Sequence of chain 57.A:
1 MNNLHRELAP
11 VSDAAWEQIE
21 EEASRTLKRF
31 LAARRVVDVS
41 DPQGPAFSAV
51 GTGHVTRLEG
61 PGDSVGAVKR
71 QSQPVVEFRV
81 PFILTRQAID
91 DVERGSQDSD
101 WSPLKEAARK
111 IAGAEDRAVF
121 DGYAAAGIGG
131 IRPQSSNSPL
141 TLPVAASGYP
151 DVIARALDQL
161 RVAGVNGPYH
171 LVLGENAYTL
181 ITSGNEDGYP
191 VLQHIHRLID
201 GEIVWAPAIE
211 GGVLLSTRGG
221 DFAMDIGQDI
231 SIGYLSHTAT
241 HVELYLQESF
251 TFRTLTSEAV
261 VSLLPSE

The protein below binds the small molecule below.
Small molecule (SMILES): CC[C@H](C)[C@H](NC(=O)[C@H](CC(N)=O)NC(=O)[C@H](CC(C)C)NC(=O)[C@H](CO)NC(=O)CNC(=O)[C@@H](N)CO)C(=O)NCC(=O)N[C@@H](CO)C(=O)N[C@@H](CC(C)C)C(=O)N[C@H](C=O)CCCCN

Binding-site contacts:
Ligand atom N contacts residue ARG34 of chain 57.A at 3.9 Å.
Ligand atom OG contacts residue ARG34 of chain 57.A at 3.7 Å.
Ligand atom C contacts residue ARG34 of chain 57.A at 3.7 Å.
Ligand atom N contacts residue ASP229 of chain 57.A at 2.8 Å (salt-bridge).
Ligand atom O contacts residue ARG34 of chain 57.A at 2.8 Å (salt-bridge).
Ligand atom O contacts residue ARG6 of chain 57.A at 3.4 Å (salt-bridge).
Ligand atom NZ contacts residue THR217 of chain 57.A at 3.8 Å.
Ligand atom CE contacts residue ARG35 of chain 57.A at 3.8 Å.
Ligand atom CD1 contacts residue LEU27 of chain 57.A at 3.6 Å (hydrophobic).
Ligand atom CB contacts residue ILE230 of chain 57.A at 3.6 Å (hydrophobic).
Ligand atom N contacts residue ILE230 of chain 57.A at 3.1 Å (h-bond).
Ligand atom CB contacts residue VAL39 of chain 57.A at 3.8 Å (hydrophobic).
Ligand atom N contacts residue ASP229 of chain 57.A at 3.2 Å (salt-bridge).
Ligand atom C contacts residue SER231 of chain 57.A at 3.8 Å.
Ligand atom OG contacts residue ASP229 of chain 57.A at 3.6 Å.
Ligand atom CA contacts residue ARG6 of chain 57.A at 3.7 Å.
Ligand atom O contacts residue ILE232 of chain 57.A at 3.6 Å (h-bond).
Ligand atom C contacts residue ASP229 of chain 57.A at 3.8 Å.
Ligand atom CA contacts residue ASP229 of chain 57.A at 3.6 Å.
Ligand atom O contacts residue SER231 of chain 57.A at 3.2 Å.
Ligand atom CD2 contacts residue GLU20 of chain 57.A at 3.6 Å.
Ligand atom N contacts residue ARG34 of chain 57.A at 3.7 Å.
Ligand atom CA contacts residue ARG35 of chain 57.A at 3.8 Å.
Ligand atom CA contacts residue ASP229 of chain 57.A at 3.8 Å.
Ligand atom CG2 contacts residue LEU31 of chain 57.A at 3.8 Å (hydrophobic).
Ligand atom CG contacts residue ILE230 of chain 57.A at 3.6 Å (hydrophobic).
Ligand atom CD2 contacts residue SER24 of chain 57.A at 3.5 Å.
Ligand atom CD1 contacts residue LYS28 of chain 57.A at 3.4 Å.
Ligand atom CD1 contacts residue ILE230 of chain 57.A at 3.5 Å (hydrophobic).
Ligand atom O contacts residue ASN2 of chain 57.A at 3.8 Å.
Ligand atom CB contacts residue ARG35 of chain 57.A at 3.4 Å.
Ligand atom CE contacts residue VAL37 of chain 57.A at 3.7 Å (hydrophobic).
Ligand atom CA contacts residue SER231 of chain 57.A at 3.6 Å.
Ligand atom N contacts residue ARG34 of chain 57.A at 3.4 Å (salt-bridge).
Ligand atom CD1 contacts residue LEU27 of chain 57.A at 3.8 Å (hydrophobic).
Ligand atom O contacts residue LEU4 of chain 57.A at 3.7 Å.
Ligand atom CG contacts residue ARG35 of chain 57.A at 3.1 Å.
Ligand atom CD1 contacts residue LEU31 of chain 57.A at 3.6 Å (hydrophobic).
Ligand atom CE contacts residue VAL36 of chain 57.A at 3.7 Å (hydrophobic).
Ligand atom CB contacts residue SER24 of chain 57.A at 3.8 Å.